Binding-site contacts:
Ligand atom O6 contacts residue HIS34 of chain 1.A at 3.6 Å.
Ligand atom N3 contacts residue ALA38 of chain 1.A at 3.6 Å.
Ligand atom C3' contacts residue GLY66 of chain 1.A at 3.6 Å.
Ligand atom C4' contacts residue GLY66 of chain 1.A at 3.9 Å.
Ligand atom P contacts residue ILE69 of chain 1.A at 3.7 Å.
Ligand atom OP1 contacts residue LYS68 of chain 1.A at 3.5 Å (salt-bridge).
Ligand atom OP1 contacts residue LYS68 of chain 1.A at 3.9 Å.
Ligand atom C5' contacts residue LYS35 of chain 1.A at 3.8 Å.
Ligand atom OP2 contacts residue NA1 of chain 1.H at 3.2 Å (h-bond).
Ligand atom C8 contacts residue LYS35 of chain 1.A at 3.9 Å.
Ligand atom OP1 contacts residue LEU62 of chain 1.A at 3.6 Å.
Ligand atom O3' contacts residue ILE69 of chain 1.A at 3.6 Å.
Ligand atom C5' contacts residue GLY66 of chain 1.A at 3.3 Å.
Ligand atom OP2 contacts residue GLY66 of chain 1.A at 3.6 Å.
Ligand atom O3' contacts residue GLY64 of chain 1.A at 3.7 Å.
Ligand atom OP1 contacts residue NA1 of chain 1.H at 2.9 Å (h-bond).
Ligand atom C6 contacts residue HIS34 of chain 1.A at 3.9 Å.
Ligand atom C4' contacts residue GLY64 of chain 1.A at 3.6 Å.
Ligand atom O5' contacts residue GLY66 of chain 1.A at 3.9 Å.
Ligand atom OP1 contacts residue ILE69 of chain 1.A at 2.9 Å (h-bond).
Ligand atom OP1 contacts residue GLY64 of chain 1.A at 2.7 Å (h-bond).
Ligand atom O3' contacts residue LYS68 of chain 1.A at 3.8 Å.
Ligand atom O4' contacts residue ALA38 of chain 1.A at 3.5 Å.
Ligand atom P contacts residue NA1 of chain 1.H at 3.5 Å.
Ligand atom OP2 contacts residue LYS68 of chain 1.A at 3.0 Å.
Ligand atom OP2 contacts residue VAL65 of chain 1.A at 3.6 Å (h-bond).
Ligand atom OP1 contacts residue THR67 of chain 1.A at 3.6 Å (h-bond).
Ligand atom OP1 contacts residue PRO63 of chain 1.A at 3.5 Å.
Ligand atom OP2 contacts residue LYS35 of chain 1.A at 2.9 Å (salt-bridge).
Ligand atom OP1 contacts residue VAL65 of chain 1.A at 3.3 Å (h-bond).
Ligand atom P contacts residue LYS68 of chain 1.A at 3.7 Å.
Ligand atom P contacts residue LYS35 of chain 1.A at 3.1 Å.
Ligand atom C5' contacts residue GLY64 of chain 1.A at 3.6 Å.
Ligand atom OP1 contacts residue GLY66 of chain 1.A at 3.1 Å (h-bond).
Ligand atom P contacts residue GLY64 of chain 1.A at 3.8 Å.
Ligand atom P contacts residue VAL65 of chain 1.A at 3.8 Å.
Ligand atom OP2 contacts residue THR67 of chain 1.A at 3.8 Å.
Ligand atom C3' contacts residue LYS68 of chain 1.A at 3.9 Å.
Ligand atom O5' contacts residue LYS35 of chain 1.A at 3.5 Å (salt-bridge).
Ligand atom OP3 contacts residue LYS35 of chain 1.A at 2.5 Å (salt-bridge).

Sequence of chain 1.A:
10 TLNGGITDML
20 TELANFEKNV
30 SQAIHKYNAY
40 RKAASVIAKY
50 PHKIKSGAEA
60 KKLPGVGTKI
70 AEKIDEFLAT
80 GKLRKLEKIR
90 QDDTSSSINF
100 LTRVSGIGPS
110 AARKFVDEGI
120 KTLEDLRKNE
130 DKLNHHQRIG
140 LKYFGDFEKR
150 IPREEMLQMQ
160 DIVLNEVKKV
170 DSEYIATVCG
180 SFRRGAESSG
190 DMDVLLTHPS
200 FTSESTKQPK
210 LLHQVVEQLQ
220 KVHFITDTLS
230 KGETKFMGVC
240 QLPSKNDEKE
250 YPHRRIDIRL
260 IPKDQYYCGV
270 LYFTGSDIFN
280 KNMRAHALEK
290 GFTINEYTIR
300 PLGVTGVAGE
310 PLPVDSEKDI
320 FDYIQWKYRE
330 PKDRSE

This small molecule binds to this protein.
Small molecule (SMILES): Cc1cn([C@H]2C[C@H](O[P](=O)(O)OC[C@H]3O[C@@H](n4ccc(N)nc4=O)C[C@@H]3O[P](=O)(O)OC[C@H]3O[C@@H](n4cnc5c(=O)nc(N)[nH]c54)C[C@@H]3O[P](=O)(O)OC[C@H]3O[C@@H](n4cnc5c(=O)nc(N)[nH]c54)C[C@@H]3O)[C@@H](CO[P](=O)(O)O[C@H]3C[C@H](n4cnc5c(=O)nc(N)[nH]c54)O[C@@H]3COP(=O)(O)O)O2)c(=O)[nH]c1=O